A protein and the small-molecule ligand that binds it are described below.
Small molecule (SMILES): CC(C)C[C@H](NC(=O)[C@H](C)NC(=O)CNC(=O)[C@@H](N)Cc1ccccc1)C(=O)N[C@@H](CC(C)C)C(=O)N[C@@H](C)C(=O)O

Sequence of chain 7.B:
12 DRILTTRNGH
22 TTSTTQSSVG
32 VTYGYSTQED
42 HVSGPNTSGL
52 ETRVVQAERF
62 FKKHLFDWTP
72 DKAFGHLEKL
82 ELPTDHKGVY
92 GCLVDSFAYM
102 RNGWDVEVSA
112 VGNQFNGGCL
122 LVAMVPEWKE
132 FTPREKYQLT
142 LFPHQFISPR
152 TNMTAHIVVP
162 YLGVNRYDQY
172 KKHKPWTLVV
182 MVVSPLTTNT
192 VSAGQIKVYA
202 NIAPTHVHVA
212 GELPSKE

Binding-site contacts:
Ligand atom CG contacts residue THR17 of chain 7.B at 4.3 Å.
Ligand atom C contacts residue THR16 of chain 7.B at 3.7 Å.
Ligand atom CE1 contacts residue ASP12 of chain 7.B at 3.5 Å.
Ligand atom CG contacts residue ILE14 of chain 7.B at 4.2 Å (hydrophobic).
Ligand atom O contacts residue THR16 of chain 7.B at 3.1 Å (h-bond).
Ligand atom CD1 contacts residue THR16 of chain 7.B at 3.1 Å.
Ligand atom CB contacts residue ILE14 of chain 7.B at 4.1 Å (hydrophobic).
Ligand atom C contacts residue ILE14 of chain 7.B at 4.2 Å (hydrophobic).
Ligand atom CA contacts residue ASP12 of chain 7.B at 3.7 Å.
Ligand atom O contacts residue THR17 of chain 7.B at 3.8 Å.
Ligand atom C contacts residue ARG18 of chain 7.B at 3.8 Å.
Ligand atom O contacts residue ILE14 of chain 7.B at 3.1 Å.
Ligand atom CA contacts residue ILE14 of chain 7.B at 3.3 Å (hydrophobic).
Ligand atom O contacts residue LEU15 of chain 7.B at 3.5 Å.
Ligand atom CD2 contacts residue THR17 of chain 7.B at 3.7 Å.
Ligand atom CD2 contacts residue HIS157 of chain 7.B at 3.7 Å.
Ligand atom CB contacts residue THR16 of chain 7.B at 4.2 Å.
Ligand atom C contacts residue ILE14 of chain 7.B at 3.6 Å (hydrophobic).
Ligand atom N contacts residue THR16 of chain 7.B at 2.9 Å (h-bond).
Ligand atom CB contacts residue THR17 of chain 7.B at 4.0 Å.
Ligand atom C contacts residue ARG18 of chain 7.B at 4.1 Å.
Ligand atom N contacts residue ILE14 of chain 7.B at 3.0 Å (h-bond).
Ligand atom CD2 contacts residue ASP106 of chain 7.B at 4.1 Å.
Ligand atom CG contacts residue THR16 of chain 7.B at 4.0 Å.
Ligand atom C contacts residue ILE14 of chain 7.B at 3.4 Å (hydrophobic).
Ligand atom N contacts residue ILE14 of chain 7.B at 3.5 Å.
Ligand atom O contacts residue ARG18 of chain 7.B at 3.0 Å (salt-bridge).
Ligand atom CD1 contacts residue ASP12 of chain 7.B at 3.8 Å.
Ligand atom CD1 contacts residue TYR34 of chain 7.B at 3.0 Å (hydrophobic).
Ligand atom C contacts residue THR16 of chain 7.B at 4.2 Å.
Ligand atom O contacts residue ARG18 of chain 7.B at 3.6 Å (salt-bridge).
Ligand atom CD2 contacts residue VAL32 of chain 7.B at 3.9 Å (hydrophobic).
Ligand atom N contacts residue ASP12 of chain 7.B at 4.1 Å.
Ligand atom CB contacts residue ARG18 of chain 7.B at 4.2 Å.
Ligand atom O contacts residue ILE14 of chain 7.B at 3.5 Å (h-bond).
Ligand atom CB contacts residue LEU15 of chain 7.B at 4.1 Å (hydrophobic).
Ligand atom CA contacts residue ARG18 of chain 7.B at 3.8 Å.
Ligand atom CA contacts residue ILE14 of chain 7.B at 4.0 Å (hydrophobic).
Ligand atom CA contacts residue THR16 of chain 7.B at 3.6 Å.
Ligand atom CD1 contacts residue ILE14 of chain 7.B at 3.6 Å (hydrophobic).